This small molecule binds to this protein.
Small molecule (SMILES): COc1cnc(COc2ccc(F)c(F)c2)cc1-c1cc2c([nH]1)CCNC2=O

Sequence of chain 1.A:
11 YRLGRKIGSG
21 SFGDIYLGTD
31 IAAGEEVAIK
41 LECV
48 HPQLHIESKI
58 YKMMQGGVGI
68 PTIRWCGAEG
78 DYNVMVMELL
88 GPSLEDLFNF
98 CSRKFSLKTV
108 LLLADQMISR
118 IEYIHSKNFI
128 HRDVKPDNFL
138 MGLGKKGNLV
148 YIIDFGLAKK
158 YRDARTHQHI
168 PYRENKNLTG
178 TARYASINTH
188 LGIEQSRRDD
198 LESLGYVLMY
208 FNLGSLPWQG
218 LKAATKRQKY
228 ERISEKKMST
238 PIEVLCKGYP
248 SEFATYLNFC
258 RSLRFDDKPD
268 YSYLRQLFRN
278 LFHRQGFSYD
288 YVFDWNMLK

Binding-site contacts:
Ligand atom C18 contacts residue LEU87 of chain 1.A at 3.6 Å (hydrophobic).
Ligand atom O3 contacts residue ILE17 of chain 1.A at 3.3 Å.
Ligand atom C14 contacts residue ILE150 of chain 1.A at 3.9 Å (hydrophobic).
Ligand atom C16 contacts residue LEU137 of chain 1.A at 3.7 Å (hydrophobic).
Ligand atom C8 contacts residue ILE25 of chain 1.A at 4.0 Å (hydrophobic).
Ligand atom C18 contacts residue ALA38 of chain 1.A at 3.5 Å (hydrophobic).
Ligand atom N1 contacts residue LEU86 of chain 1.A at 3.9 Å.
Ligand atom C20 contacts residue LEU86 of chain 1.A at 3.8 Å (hydrophobic).
Ligand atom C13 contacts residue ILE25 of chain 1.A at 3.9 Å (hydrophobic).
Ligand atom C5 contacts residue ILE17 of chain 1.A at 3.4 Å (hydrophobic).
Ligand atom C3 contacts residue LEU27 of chain 1.A at 3.7 Å (hydrophobic).
Ligand atom C11 contacts residue ASP151 of chain 1.A at 3.6 Å.
Ligand atom C10 contacts residue ASP151 of chain 1.A at 3.8 Å.
Ligand atom N3 contacts residue ILE150 of chain 1.A at 3.7 Å.
Ligand atom C9 contacts residue ILE150 of chain 1.A at 3.7 Å (hydrophobic).
Ligand atom F2 contacts residue ILE17 of chain 1.A at 3.7 Å.
Ligand atom O1 contacts residue ASP151 of chain 1.A at 3.9 Å.
Ligand atom N2 contacts residue ASP151 of chain 1.A at 3.0 Å (salt-bridge).
Ligand atom C20 contacts residue LEU87 of chain 1.A at 3.5 Å (hydrophobic).
Ligand atom O1 contacts residue LYS40 of chain 1.A at 3.0 Å.
Ligand atom C13 contacts residue ILE150 of chain 1.A at 3.6 Å (hydrophobic).
Ligand atom C16 contacts residue ILE17 of chain 1.A at 3.9 Å (hydrophobic).
Ligand atom C6 contacts residue ILE17 of chain 1.A at 3.7 Å (hydrophobic).
Ligand atom C8 contacts residue ILE150 of chain 1.A at 3.9 Å (hydrophobic).
Ligand atom C4 contacts residue ILE17 of chain 1.A at 3.5 Å (hydrophobic).
Ligand atom C10 contacts residue LYS40 of chain 1.A at 3.8 Å.
Ligand atom C17 contacts residue ALA38 of chain 1.A at 3.8 Å (hydrophobic).
Ligand atom N2 contacts residue GLY20 of chain 1.A at 3.4 Å.
Ligand atom C9 contacts residue ILE25 of chain 1.A at 3.6 Å (hydrophobic).
Ligand atom C10 contacts residue ILE25 of chain 1.A at 3.8 Å (hydrophobic).
Ligand atom N1 contacts residue ALA38 of chain 1.A at 3.7 Å.
Ligand atom C11 contacts residue SER19 of chain 1.A at 3.9 Å.
Ligand atom C18 contacts residue GLU85 of chain 1.A at 3.5 Å.
Ligand atom N1 contacts residue LEU87 of chain 1.A at 3.1 Å (h-bond).
Ligand atom N2 contacts residue ILE25 of chain 1.A at 3.9 Å.
Ligand atom O2 contacts residue MET84 of chain 1.A at 3.8 Å.
Ligand atom C7 contacts residue MET84 of chain 1.A at 3.6 Å (hydrophobic).
Ligand atom C15 contacts residue LEU137 of chain 1.A at 3.8 Å (hydrophobic).
Ligand atom C11 contacts residue GLY20 of chain 1.A at 3.8 Å.
Ligand atom C7 contacts residue PRO68 of chain 1.A at 3.6 Å (hydrophobic).